Sequence of chain 1.B:
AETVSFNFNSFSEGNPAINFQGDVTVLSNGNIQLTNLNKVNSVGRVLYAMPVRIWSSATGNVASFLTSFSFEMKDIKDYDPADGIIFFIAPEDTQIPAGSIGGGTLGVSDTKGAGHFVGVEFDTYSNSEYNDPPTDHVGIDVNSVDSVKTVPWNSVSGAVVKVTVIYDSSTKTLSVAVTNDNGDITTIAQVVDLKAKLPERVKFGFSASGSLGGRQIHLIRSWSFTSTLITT

The protein below binds the small molecule below.
Small molecule (SMILES): OC[C@H]1O[C@@H](O[C@H]2[C@H](O)[C@@H](O)[C@@H](O)O[C@@H]2CO)[C@H](O)[C@@H](O)[C@H]1O

Binding-site contacts:
Ligand atom C3 contacts residue ASP83 of chain 1.B at 3.3 Å.
Ligand atom C4 contacts residue ASP83 of chain 1.B at 3.2 Å.
Ligand atom O2 contacts residue GLY213 of chain 1.B at 3.9 Å.
Ligand atom O4 contacts residue SER211 of chain 1.B at 2.9 Å (h-bond).
Ligand atom C6 contacts residue ASP80 of chain 1.B at 3.8 Å.
Ligand atom O4 contacts residue ASP83 of chain 1.B at 2.7 Å (salt-bridge).
Ligand atom C3 contacts residue SER211 of chain 1.B at 4.2 Å.
Ligand atom O3 contacts residue GLY103 of chain 1.B at 3.6 Å.
Ligand atom C4 contacts residue ALA82 of chain 1.B at 4.0 Å (hydrophobic).
Ligand atom O2 contacts residue LEU212 of chain 1.B at 3.6 Å.
Ligand atom C6 contacts residue SER211 of chain 1.B at 4.0 Å.
Ligand atom O6 contacts residue GLY214 of chain 1.B at 4.1 Å.
Ligand atom C1 contacts residue SER211 of chain 1.B at 4.0 Å.
Ligand atom O3 contacts residue ASN127 of chain 1.B at 3.0 Å (h-bond).
Ligand atom C5 contacts residue TYR125 of chain 1.B at 3.4 Å (hydrophobic).
Ligand atom C6 contacts residue TYR125 of chain 1.B at 3.7 Å (hydrophobic).
Ligand atom C6 contacts residue ALA82 of chain 1.B at 4.0 Å (hydrophobic).
Ligand atom O6 contacts residue TYR125 of chain 1.B at 4.1 Å.
Ligand atom O4 contacts residue GLY214 of chain 1.B at 3.9 Å.
Ligand atom C4 contacts residue TYR125 of chain 1.B at 3.5 Å (hydrophobic).
Ligand atom C3 contacts residue TYR125 of chain 1.B at 3.5 Å (hydrophobic).
Ligand atom O5 contacts residue SER211 of chain 1.B at 3.4 Å (h-bond).
Ligand atom C2 contacts residue SER211 of chain 1.B at 4.0 Å.
Ligand atom O6 contacts residue ASP80 of chain 1.B at 3.4 Å (salt-bridge).
Ligand atom O3 contacts residue SER211 of chain 1.B at 3.4 Å (h-bond).
Ligand atom C5 contacts residue SER211 of chain 1.B at 4.0 Å.
Ligand atom O3 contacts residue ASP83 of chain 1.B at 2.4 Å (salt-bridge).
Ligand atom O3 contacts residue GLY213 of chain 1.B at 3.1 Å (h-bond).
Ligand atom C3 contacts residue ASN127 of chain 1.B at 3.4 Å.
Ligand atom O4 contacts residue ALA82 of chain 1.B at 3.4 Å.
Ligand atom C4 contacts residue SER211 of chain 1.B at 3.9 Å.
Ligand atom O2 contacts residue ASN127 of chain 1.B at 3.7 Å.
Ligand atom O3 contacts residue GLY104 of chain 1.B at 2.9 Å (h-bond).
Ligand atom O3 contacts residue GLY214 of chain 1.B at 3.9 Å.
Ligand atom C3 contacts residue GLY213 of chain 1.B at 4.0 Å.
Ligand atom O3 contacts residue LEU212 of chain 1.B at 4.1 Å.
Ligand atom O3 contacts residue TYR125 of chain 1.B at 4.0 Å.
Ligand atom O2 contacts residue GLU129 of chain 1.B at 4.1 Å.
Ligand atom C6 contacts residue GLY214 of chain 1.B at 3.6 Å.
Ligand atom O4 contacts residue SER211 of chain 1.B at 3.9 Å.